Sequence of chain 1.K:
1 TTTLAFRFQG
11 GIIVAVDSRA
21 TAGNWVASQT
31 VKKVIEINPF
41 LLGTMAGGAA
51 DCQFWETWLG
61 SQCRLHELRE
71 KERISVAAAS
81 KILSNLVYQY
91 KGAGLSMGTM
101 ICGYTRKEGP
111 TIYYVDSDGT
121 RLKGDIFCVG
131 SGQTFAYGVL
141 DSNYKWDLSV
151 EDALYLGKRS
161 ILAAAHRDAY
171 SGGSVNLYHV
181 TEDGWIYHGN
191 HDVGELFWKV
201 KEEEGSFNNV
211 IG

A protein and the small-molecule ligand that binds it are described below.
Small molecule (SMILES): CC(=O)N1CCC[C@H]1C(=O)N[C@@H](C)C(=O)N[C@@H](CC(C)C)[C@@H](O)[C@H](C)CO

Sequence of chain 1.L:
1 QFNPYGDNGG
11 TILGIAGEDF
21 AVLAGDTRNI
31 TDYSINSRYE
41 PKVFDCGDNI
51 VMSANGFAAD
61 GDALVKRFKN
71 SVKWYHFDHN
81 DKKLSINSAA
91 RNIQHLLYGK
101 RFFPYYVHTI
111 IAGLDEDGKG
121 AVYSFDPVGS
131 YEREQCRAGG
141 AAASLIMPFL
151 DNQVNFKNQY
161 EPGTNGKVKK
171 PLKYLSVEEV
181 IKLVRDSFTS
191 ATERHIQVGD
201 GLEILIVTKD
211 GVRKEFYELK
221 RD

Binding-site contacts:
Ligand atom CA contacts residue THR21 of chain 1.K at 3.1 Å.
Ligand atom N contacts residue THR21 of chain 1.K at 2.8 Å (h-bond).
Ligand atom O contacts residue GLY47 of chain 1.K at 3.2 Å (h-bond).
Ligand atom CD1 contacts residue ALA49 of chain 1.K at 3.8 Å (hydrophobic).
Ligand atom CB contacts residue THR21 of chain 1.K at 3.6 Å.
Ligand atom O contacts residue ALA20 of chain 1.K at 3.4 Å.
Ligand atom C1 contacts residue THR1 of chain 1.K at 2.4 Å.
Ligand atom CB contacts residue GLY47 of chain 1.K at 3.4 Å.
Ligand atom N contacts residue THR1 of chain 1.K at 3.6 Å (h-bond).
Ligand atom CB contacts residue THR1 of chain 1.K at 2.7 Å.
Ligand atom C3 contacts residue THR1 of chain 1.K at 2.4 Å.
Ligand atom C2 contacts residue MES1 of chain 1.NA at 3.9 Å.
Ligand atom CA contacts residue THR1 of chain 1.K at 2.4 Å.
Ligand atom O contacts residue MES1 of chain 1.NA at 2.9 Å (h-bond).
Ligand atom C contacts residue LYS33 of chain 1.K at 3.9 Å.
Ligand atom C contacts residue THR21 of chain 1.K at 3.4 Å.
Ligand atom C contacts residue GLY47 of chain 1.K at 3.5 Å.
Ligand atom CH3 contacts residue ASP126 of chain 1.L at 3.8 Å.
Ligand atom C2 contacts residue TYR170 of chain 1.K at 3.7 Å (hydrophobic).
Ligand atom CB contacts residue GLY47 of chain 1.K at 3.9 Å.
Ligand atom CA contacts residue GLY47 of chain 1.K at 3.3 Å.
Ligand atom O contacts residue THR21 of chain 1.K at 3.3 Å (h-bond).
Ligand atom O contacts residue THR1 of chain 1.K at 3.6 Å.
Ligand atom CD2 contacts residue ALA49 of chain 1.K at 3.8 Å (hydrophobic).
Ligand atom CD contacts residue ASP126 of chain 1.L at 3.5 Å.
Ligand atom C3 contacts residue ARG19 of chain 1.K at 3.2 Å.
Ligand atom C contacts residue THR1 of chain 1.K at 1.4 Å.
Ligand atom C1 contacts residue SER131 of chain 1.K at 3.8 Å.
Ligand atom O contacts residue THR1 of chain 1.K at 2.2 Å (h-bond).
Ligand atom C2 contacts residue THR1 of chain 1.K at 1.5 Å.
Ligand atom C3 contacts residue LYS33 of chain 1.K at 3.7 Å.
Ligand atom CA contacts residue GLY47 of chain 1.K at 3.9 Å.
Ligand atom O contacts residue ALA49 of chain 1.K at 3.5 Å (h-bond).
Ligand atom O contacts residue THR21 of chain 1.K at 3.8 Å.
Ligand atom N contacts residue GLY47 of chain 1.K at 3.0 Å (h-bond).
Ligand atom C1 contacts residue MES1 of chain 1.NA at 3.5 Å.
Ligand atom CG contacts residue LYS33 of chain 1.K at 3.7 Å.
Ligand atom C3 contacts residue TYR170 of chain 1.K at 3.0 Å (hydrophobic).
Ligand atom CA contacts residue THR21 of chain 1.K at 3.9 Å.
Ligand atom CG contacts residue THR1 of chain 1.K at 3.7 Å.